The protein below binds the small molecule below.
Small molecule (SMILES): Nc1nc2c(ncn2[C@H]2C[C@H](O)[C@@H](CO[P](=O)(O)O[P](=O)(O)OP(=O)(O)O)O2)c(=O)[nH]1

Sequence of chain 1.B:
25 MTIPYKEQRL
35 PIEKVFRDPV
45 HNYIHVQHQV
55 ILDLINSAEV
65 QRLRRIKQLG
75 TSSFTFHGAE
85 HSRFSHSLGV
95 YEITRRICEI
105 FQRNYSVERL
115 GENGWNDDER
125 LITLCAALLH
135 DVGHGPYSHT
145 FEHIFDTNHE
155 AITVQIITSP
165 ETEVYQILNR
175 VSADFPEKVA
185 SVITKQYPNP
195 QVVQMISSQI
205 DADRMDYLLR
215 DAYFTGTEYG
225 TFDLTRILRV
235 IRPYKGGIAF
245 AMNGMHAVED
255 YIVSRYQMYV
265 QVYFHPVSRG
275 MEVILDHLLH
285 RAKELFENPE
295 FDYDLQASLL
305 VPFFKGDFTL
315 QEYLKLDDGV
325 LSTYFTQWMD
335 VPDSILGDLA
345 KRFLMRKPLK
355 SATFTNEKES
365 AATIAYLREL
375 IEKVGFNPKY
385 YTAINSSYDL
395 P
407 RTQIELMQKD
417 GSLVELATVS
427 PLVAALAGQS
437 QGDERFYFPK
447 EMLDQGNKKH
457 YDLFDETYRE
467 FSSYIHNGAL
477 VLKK

Binding-site contacts:
Ligand atom C4' contacts residue THR79 of chain 1.B at 4.4 Å.
Ligand atom C5' contacts residue ARG350 of chain 1.B at 3.9 Å.
Ligand atom C1' contacts residue THR79 of chain 1.B at 3.4 Å.
Ligand atom C4' contacts residue ARG350 of chain 1.B at 4.1 Å.
Ligand atom C1' contacts residue PHE78 of chain 1.B at 4.4 Å (hydrophobic).
Ligand atom PG contacts residue LYS354 of chain 1.B at 3.5 Å.
Ligand atom C8 contacts residue ARG350 of chain 1.B at 4.1 Å.
Ligand atom C8 contacts residue THR79 of chain 1.B at 3.3 Å.
Ligand atom C4 contacts residue ARG350 of chain 1.B at 3.1 Å.
Ligand atom O3A contacts residue VAL271 of chain 1.B at 4.1 Å.
Ligand atom N9 contacts residue ARG350 of chain 1.B at 3.5 Å (salt-bridge).
Ligand atom O2A contacts residue PRO352 of chain 1.B at 4.4 Å.
Ligand atom O3G contacts residue LYS446 of chain 1.B at 4.5 Å.
Ligand atom C1' contacts residue ARG350 of chain 1.B at 3.9 Å.
Ligand atom O3G contacts residue LYS354 of chain 1.B at 3.1 Å.
Ligand atom PA contacts residue ARG350 of chain 1.B at 3.8 Å.
Ligand atom C5 contacts residue ARG350 of chain 1.B at 3.4 Å.
Ligand atom O5' contacts residue ARG350 of chain 1.B at 2.9 Å (salt-bridge).
Ligand atom N7 contacts residue PHE78 of chain 1.B at 3.4 Å (h-bond).
Ligand atom O4' contacts residue THR79 of chain 1.B at 3.8 Å.
Ligand atom O2A contacts residue VAL271 of chain 1.B at 4.3 Å.
Ligand atom N1 contacts residue ARG350 of chain 1.B at 3.5 Å (salt-bridge).
Ligand atom O4' contacts residue PHE78 of chain 1.B at 4.1 Å.
Ligand atom C2 contacts residue ARG350 of chain 1.B at 3.2 Å.
Ligand atom O5' contacts residue VAL271 of chain 1.B at 4.0 Å.
Ligand atom O4' contacts residue ARG350 of chain 1.B at 3.1 Å (salt-bridge).
Ligand atom N9 contacts residue THR79 of chain 1.B at 3.7 Å.
Ligand atom N7 contacts residue ARG350 of chain 1.B at 3.9 Å.
Ligand atom C5 contacts residue PHE78 of chain 1.B at 3.8 Å (hydrophobic).
Ligand atom C4 contacts residue PHE78 of chain 1.B at 4.0 Å (hydrophobic).
Ligand atom C5' contacts residue VAL271 of chain 1.B at 4.0 Å (hydrophobic).
Ligand atom O2A contacts residue ARG350 of chain 1.B at 2.8 Å (salt-bridge).
Ligand atom N3 contacts residue ARG350 of chain 1.B at 3.2 Å (salt-bridge).
Ligand atom O6 contacts residue ARG350 of chain 1.B at 3.5 Å.
Ligand atom N2 contacts residue ARG350 of chain 1.B at 3.5 Å (salt-bridge).
Ligand atom N9 contacts residue PHE78 of chain 1.B at 3.7 Å.
Ligand atom C6 contacts residue ARG350 of chain 1.B at 3.4 Å.
Ligand atom O1G contacts residue LYS354 of chain 1.B at 2.6 Å (salt-bridge).
Ligand atom C8 contacts residue PHE78 of chain 1.B at 3.2 Å (hydrophobic).
Ligand atom O1B contacts residue LYS354 of chain 1.B at 3.7 Å.